Binding-site contacts:
Ligand atom O2B contacts residue SER648 of chain 1.A at 3.2 Å.
Ligand atom O5' contacts residue ASP882 of chain 1.A at 3.3 Å (salt-bridge).
Ligand atom O1B contacts residue VAL646 of chain 1.A at 3.1 Å (h-bond).
Ligand atom O3' contacts residue MET649 of chain 1.A at 3.3 Å (h-bond).
Ligand atom C2' contacts residue TYR650 of chain 1.A at 3.4 Å (hydrophobic).
Ligand atom PG contacts residue LYS829 of chain 1.A at 3.5 Å.
Ligand atom PA contacts residue CA1 of chain 1.F at 3.5 Å.
Ligand atom O3G contacts residue CA1 of chain 1.F at 2.1 Å.
Ligand atom O1A contacts residue ASP882 of chain 1.A at 3.1 Å (salt-bridge).
Ligand atom O2G contacts residue ARG786 of chain 1.A at 2.8 Å (salt-bridge).
Ligand atom PA contacts residue LYS829 of chain 1.A at 3.1 Å.
Ligand atom O1G contacts residue SER648 of chain 1.A at 2.4 Å (h-bond).
Ligand atom C3' contacts residue ASN833 of chain 1.A at 3.6 Å.
Ligand atom O3G contacts residue ASP645 of chain 1.A at 3.0 Å (salt-bridge).
Ligand atom O1G contacts residue ALA647 of chain 1.A at 3.4 Å.
Ligand atom O1G contacts residue LYS790 of chain 1.A at 3.1 Å (salt-bridge).
Ligand atom O2A contacts residue LYS829 of chain 1.A at 2.6 Å (salt-bridge).
Ligand atom O3B contacts residue LYS829 of chain 1.A at 2.4 Å (salt-bridge).
Ligand atom O1G contacts residue ARG786 of chain 1.A at 3.1 Å (salt-bridge).
Ligand atom O1A contacts residue CA1 of chain 1.F at 2.1 Å.
Ligand atom O1B contacts residue CA1 of chain 1.F at 2.1 Å.
Ligand atom C8 contacts residue ASN833 of chain 1.A at 3.6 Å.
Ligand atom PG contacts residue ARG786 of chain 1.A at 3.4 Å.
Ligand atom O2B contacts residue MET649 of chain 1.A at 3.5 Å (h-bond).
Ligand atom O2G contacts residue LYS829 of chain 1.A at 3.2 Å (salt-bridge).
Ligand atom O1B contacts residue MET649 of chain 1.A at 3.2 Å (h-bond).
Ligand atom PB contacts residue LYS829 of chain 1.A at 3.3 Å.
Ligand atom O3G contacts residue VAL646 of chain 1.A at 3.6 Å (h-bond).
Ligand atom O1A contacts residue ASP645 of chain 1.A at 3.1 Å (salt-bridge).
Ligand atom PB contacts residue CA1 of chain 1.F at 3.3 Å.
Ligand atom O3' contacts residue TYR650 of chain 1.A at 2.9 Å (h-bond).
Ligand atom O3B contacts residue CA1 of chain 1.F at 3.6 Å.
Ligand atom C5' contacts residue ASP882 of chain 1.A at 3.2 Å.
Ligand atom O1B contacts residue ASP882 of chain 1.A at 3.6 Å.
Ligand atom O1B contacts residue SER648 of chain 1.A at 3.2 Å (h-bond).
Ligand atom O3B contacts residue ARG786 of chain 1.A at 3.5 Å (salt-bridge).
Ligand atom O3A contacts residue LYS829 of chain 1.A at 2.8 Å (salt-bridge).
Ligand atom O2B contacts residue ASN833 of chain 1.A at 3.3 Å (h-bond).
Ligand atom PG contacts residue CA1 of chain 1.F at 3.3 Å.
Ligand atom N7 contacts residue ASN833 of chain 1.A at 3.5 Å (h-bond).

A protein and the small-molecule ligand that binds it are described below.
Small molecule (SMILES): Nc1ncnc2c1ncn2[C@H]1C[C@H](O)[C@@H](CO[P](=O)(O)O[P](=O)(O)OP(=O)(O)O)O1

Sequence of chain 1.A:
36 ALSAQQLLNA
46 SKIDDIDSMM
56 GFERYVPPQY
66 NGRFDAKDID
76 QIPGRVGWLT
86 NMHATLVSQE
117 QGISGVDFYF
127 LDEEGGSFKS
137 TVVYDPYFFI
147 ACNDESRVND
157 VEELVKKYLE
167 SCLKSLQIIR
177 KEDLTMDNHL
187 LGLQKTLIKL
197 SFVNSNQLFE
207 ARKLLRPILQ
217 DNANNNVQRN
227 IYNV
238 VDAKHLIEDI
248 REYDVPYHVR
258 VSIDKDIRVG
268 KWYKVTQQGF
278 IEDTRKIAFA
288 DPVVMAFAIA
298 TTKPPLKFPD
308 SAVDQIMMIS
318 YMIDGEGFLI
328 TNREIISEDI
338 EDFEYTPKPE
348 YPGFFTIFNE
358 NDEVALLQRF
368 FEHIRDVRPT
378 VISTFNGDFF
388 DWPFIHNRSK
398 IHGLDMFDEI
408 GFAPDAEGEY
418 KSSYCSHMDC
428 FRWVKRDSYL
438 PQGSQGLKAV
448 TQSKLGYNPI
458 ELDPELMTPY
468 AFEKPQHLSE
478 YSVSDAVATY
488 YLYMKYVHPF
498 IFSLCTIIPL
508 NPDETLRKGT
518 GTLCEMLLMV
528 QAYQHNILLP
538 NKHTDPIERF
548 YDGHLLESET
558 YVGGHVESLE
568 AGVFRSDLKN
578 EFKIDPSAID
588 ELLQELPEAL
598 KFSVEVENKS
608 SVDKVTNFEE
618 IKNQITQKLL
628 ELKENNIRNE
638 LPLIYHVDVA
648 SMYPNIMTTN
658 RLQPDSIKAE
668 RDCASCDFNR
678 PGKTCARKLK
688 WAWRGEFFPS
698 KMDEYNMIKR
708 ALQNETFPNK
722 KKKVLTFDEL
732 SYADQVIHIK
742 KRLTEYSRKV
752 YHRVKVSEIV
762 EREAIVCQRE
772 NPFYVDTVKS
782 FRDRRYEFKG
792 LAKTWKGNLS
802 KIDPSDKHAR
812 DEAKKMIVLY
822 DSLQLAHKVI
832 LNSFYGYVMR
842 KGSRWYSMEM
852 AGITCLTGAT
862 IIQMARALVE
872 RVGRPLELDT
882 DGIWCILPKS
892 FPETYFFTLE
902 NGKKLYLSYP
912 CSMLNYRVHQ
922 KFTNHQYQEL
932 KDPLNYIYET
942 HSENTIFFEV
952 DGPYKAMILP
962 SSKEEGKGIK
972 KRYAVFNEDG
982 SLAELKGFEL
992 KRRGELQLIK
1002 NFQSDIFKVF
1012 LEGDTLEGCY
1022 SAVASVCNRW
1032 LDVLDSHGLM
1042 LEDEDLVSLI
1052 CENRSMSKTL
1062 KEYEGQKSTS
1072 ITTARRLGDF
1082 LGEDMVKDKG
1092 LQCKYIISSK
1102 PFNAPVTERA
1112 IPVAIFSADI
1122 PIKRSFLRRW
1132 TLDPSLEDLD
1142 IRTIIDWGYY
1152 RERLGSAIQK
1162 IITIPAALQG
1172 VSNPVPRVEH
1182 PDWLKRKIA